Sequence of chain 1.A:
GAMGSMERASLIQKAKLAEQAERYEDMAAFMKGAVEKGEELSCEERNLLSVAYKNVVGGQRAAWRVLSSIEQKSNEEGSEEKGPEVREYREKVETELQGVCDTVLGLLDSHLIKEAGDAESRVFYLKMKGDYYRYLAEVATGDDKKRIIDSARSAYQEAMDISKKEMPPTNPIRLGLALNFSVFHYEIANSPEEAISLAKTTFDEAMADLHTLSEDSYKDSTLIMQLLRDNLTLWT

Sequence of chain 1.B:
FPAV

Binding-site contacts:
Ligand atom C1 contacts residue CYS43 of chain 1.A at 2.8 Å (hydrophobic).
Ligand atom F1 contacts residue LEU227 of chain 1.A at 4.0 Å.
Ligand atom F1 contacts residue LEU223 of chain 1.A at 3.5 Å.
Ligand atom C15 contacts residue ASP220 of chain 1.A at 3.7 Å.
Ligand atom C10 contacts residue ILE224 of chain 1.A at 3.7 Å (hydrophobic).
Ligand atom C10 contacts residue PRO172 of chain 1.A at 3.4 Å (hydrophobic).
Ligand atom C16 contacts residue LEU223 of chain 1.A at 4.0 Å (hydrophobic).
Ligand atom O1 contacts residue ILE173 of chain 1.A at 3.6 Å.
Ligand atom C16 contacts residue ILE224 of chain 1.A at 3.8 Å (hydrophobic).
Ligand atom O3 contacts residue ILE224 of chain 1.A at 3.8 Å.
Ligand atom C1 contacts residue ILE173 of chain 1.A at 4.0 Å (hydrophobic).
Ligand atom C13 contacts residue VAL5 of chain 1.B at 3.9 Å (hydrophobic).
Ligand atom C18 contacts residue VAL5 of chain 1.B at 3.9 Å (hydrophobic).
Ligand atom C3 contacts residue ILE173 of chain 1.A at 3.8 Å (hydrophobic).
Ligand atom C11 contacts residue VAL5 of chain 1.B at 3.9 Å (hydrophobic).
Ligand atom C2 contacts residue ASN47 of chain 1.A at 3.8 Å.
Ligand atom O1 contacts residue CYS43 of chain 1.A at 3.1 Å (h-bond).
Ligand atom C17 contacts residue LEU223 of chain 1.A at 4.2 Å (hydrophobic).
Ligand atom C17 contacts residue ILE224 of chain 1.A at 4.2 Å (hydrophobic).
Ligand atom C2 contacts residue CYS43 of chain 1.A at 1.8 Å (hydrophobic).
Ligand atom N1 contacts residue ASN47 of chain 1.A at 2.8 Å (h-bond).
Ligand atom C21 contacts residue ASN47 of chain 1.A at 3.3 Å.
Ligand atom CL2 contacts residue PHE124 of chain 1.A at 4.0 Å.
Ligand atom N1 contacts residue CYS43 of chain 1.A at 3.7 Å.
Ligand atom C4 contacts residue ASN47 of chain 1.A at 4.0 Å.
Ligand atom C1 contacts residue ASN47 of chain 1.A at 3.7 Å.
Ligand atom C6 contacts residue PRO172 of chain 1.A at 4.1 Å (hydrophobic).
Ligand atom N1 contacts residue PHE124 of chain 1.A at 4.0 Å.
Ligand atom C3 contacts residue ASN47 of chain 1.A at 3.7 Å.
Ligand atom C10 contacts residue VAL5 of chain 1.B at 4.0 Å (hydrophobic).
Ligand atom CL2 contacts residue LYS127 of chain 1.A at 3.5 Å.
Ligand atom F1 contacts residue ILE224 of chain 1.A at 3.7 Å.
Ligand atom C12 contacts residue VAL5 of chain 1.B at 4.2 Å (hydrophobic).
Ligand atom F2 contacts residue LEU223 of chain 1.A at 3.7 Å.
Ligand atom C5 contacts residue PRO172 of chain 1.A at 3.7 Å (hydrophobic).
Ligand atom C11 contacts residue ILE173 of chain 1.A at 4.1 Å (hydrophobic).
Ligand atom C16 contacts residue ASP220 of chain 1.A at 4.0 Å.
Ligand atom C2 contacts residue ARG46 of chain 1.A at 3.8 Å.
Ligand atom C11 contacts residue PRO172 of chain 1.A at 3.4 Å (hydrophobic).
Ligand atom C11 contacts residue GLY176 of chain 1.A at 4.2 Å.

A small-molecule ligand and the protein it binds are described below.
Small molecule (SMILES): O=C(CCl)NCC1CCN(C(=O)C2(Oc3ccc(Cl)cc3)CCC(F)(F)CC2)CC1